Sequence of chain 1.A:
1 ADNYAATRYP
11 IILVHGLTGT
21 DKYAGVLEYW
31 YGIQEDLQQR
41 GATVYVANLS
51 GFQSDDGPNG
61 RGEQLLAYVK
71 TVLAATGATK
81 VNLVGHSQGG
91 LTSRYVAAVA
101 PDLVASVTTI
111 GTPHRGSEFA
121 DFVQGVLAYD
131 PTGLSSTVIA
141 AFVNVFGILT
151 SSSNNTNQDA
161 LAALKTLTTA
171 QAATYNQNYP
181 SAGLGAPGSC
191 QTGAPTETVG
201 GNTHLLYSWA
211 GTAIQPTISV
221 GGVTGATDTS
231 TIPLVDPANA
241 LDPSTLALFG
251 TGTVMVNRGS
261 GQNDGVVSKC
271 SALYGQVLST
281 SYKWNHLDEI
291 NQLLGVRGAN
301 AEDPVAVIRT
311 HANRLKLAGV

Binding-site contacts:
Ligand atom C2 contacts residue VAL267 of chain 1.A at 3.8 Å (hydrophobic).
Ligand atom O contacts residue GLN88 of chain 1.A at 2.8 Å (h-bond).
Ligand atom C8 contacts residue HIS286 of chain 1.A at 4.2 Å.
Ligand atom C15 contacts residue THR18 of chain 1.A at 4.2 Å.
Ligand atom C7 contacts residue HIS286 of chain 1.A at 3.3 Å.
Ligand atom C8 contacts residue LEU17 of chain 1.A at 3.2 Å (hydrophobic).
Ligand atom C3 contacts residue VAL266 of chain 1.A at 3.8 Å (hydrophobic).
Ligand atom C2 contacts residue VAL266 of chain 1.A at 3.9 Å (hydrophobic).
Ligand atom C3 contacts residue SER117 of chain 1.A at 3.8 Å.
Ligand atom C7 contacts residue TYR29 of chain 1.A at 4.0 Å (hydrophobic).
Ligand atom P contacts residue LEU17 of chain 1.A at 3.9 Å.
Ligand atom P contacts residue SER87 of chain 1.A at 1.6 Å.
Ligand atom O1 contacts residue SER87 of chain 1.A at 2.6 Å (h-bond).
Ligand atom C1 contacts residue SER87 of chain 1.A at 2.6 Å.
Ligand atom C3 contacts residue VAL267 of chain 1.A at 4.3 Å (hydrophobic).
Ligand atom P contacts residue HIS286 of chain 1.A at 3.8 Å.
Ligand atom O contacts residue GLY16 of chain 1.A at 3.4 Å.
Ligand atom O contacts residue SER87 of chain 1.A at 2.5 Å (h-bond).
Ligand atom C13 contacts residue LEU287 of chain 1.A at 4.0 Å (hydrophobic).
Ligand atom C6 contacts residue PHE119 of chain 1.A at 4.1 Å (hydrophobic).
Ligand atom P contacts residue GLN88 of chain 1.A at 3.5 Å.
Ligand atom C7 contacts residue SER87 of chain 1.A at 3.4 Å.
Ligand atom O contacts residue LEU17 of chain 1.A at 2.7 Å (h-bond).
Ligand atom O1 contacts residue HIS286 of chain 1.A at 3.3 Å (h-bond).
Ligand atom C6 contacts residue ALA120 of chain 1.A at 3.9 Å (hydrophobic).
Ligand atom C1 contacts residue LEU167 of chain 1.A at 3.9 Å (hydrophobic).
Ligand atom C9 contacts residue TYR29 of chain 1.A at 4.1 Å (hydrophobic).
Ligand atom C11 contacts residue LEU287 of chain 1.A at 4.2 Å (hydrophobic).
Ligand atom C4 contacts residue VAL266 of chain 1.A at 4.0 Å (hydrophobic).
Ligand atom C9 contacts residue LEU287 of chain 1.A at 4.2 Å (hydrophobic).
Ligand atom C9 contacts residue THR18 of chain 1.A at 3.8 Å.
Ligand atom C5 contacts residue ALA120 of chain 1.A at 3.8 Å (hydrophobic).
Ligand atom C16 contacts residue THR18 of chain 1.A at 3.8 Å.
Ligand atom C9 contacts residue LEU17 of chain 1.A at 3.4 Å (hydrophobic).
Ligand atom C7 contacts residue LEU17 of chain 1.A at 3.6 Å (hydrophobic).
Ligand atom C12 contacts residue LEU287 of chain 1.A at 3.5 Å (hydrophobic).
Ligand atom C5 contacts residue SER117 of chain 1.A at 3.6 Å.
Ligand atom C2 contacts residue SER87 of chain 1.A at 3.1 Å.
Ligand atom C10 contacts residue HIS286 of chain 1.A at 3.8 Å.
Ligand atom O1 contacts residue LEU17 of chain 1.A at 3.8 Å.

A small-molecule ligand and the protein it binds are described below.
Small molecule (SMILES): CCCCCC[P](=O)(O)OC[C@H](C)Cc1ccccc1